Binding-site contacts:
Ligand atom C4 contacts residue ASN65 of chain 1.C at 4.2 Å.
Ligand atom O5 contacts residue TYR387 of chain 1.D at 4.0 Å.
Ligand atom C1 contacts residue ASN65 of chain 1.C at 1.5 Å.
Ligand atom N2 contacts residue ASN65 of chain 1.C at 3.0 Å (h-bond).
Ligand atom C7 contacts residue ASN65 of chain 1.C at 3.4 Å.
Ligand atom N2 contacts residue LEU358 of chain 1.C at 3.9 Å.
Ligand atom C2 contacts residue ASN65 of chain 1.C at 2.4 Å.
Ligand atom C1 contacts residue TYR387 of chain 1.D at 4.0 Å (hydrophobic).
Ligand atom C8 contacts residue LEU358 of chain 1.C at 3.6 Å (hydrophobic).
Ligand atom C6 contacts residue ILE386 of chain 1.D at 4.4 Å (hydrophobic).
Ligand atom O7 contacts residue ASN65 of chain 1.C at 3.4 Å (h-bond).
Ligand atom C2 contacts residue TYR387 of chain 1.D at 4.2 Å (hydrophobic).
Ligand atom C3 contacts residue ASN65 of chain 1.C at 3.8 Å.
Ligand atom O7 contacts residue TYR387 of chain 1.D at 3.4 Å.
Ligand atom C5 contacts residue ASN65 of chain 1.C at 3.6 Å.
Ligand atom O5 contacts residue ASN65 of chain 1.C at 2.3 Å (h-bond).
Ligand atom C7 contacts residue LEU358 of chain 1.C at 4.0 Å (hydrophobic).

A small-molecule ligand and the protein it binds are described below.
Small molecule (SMILES): CC(=O)N[C@H]1[C@H](O[C@H]2[C@H](O)[C@@H](NC(C)=O)CO[C@@H]2CO)O[C@H](CO)[C@@H](O)[C@@H]1O

Sequence of chain 1.C:
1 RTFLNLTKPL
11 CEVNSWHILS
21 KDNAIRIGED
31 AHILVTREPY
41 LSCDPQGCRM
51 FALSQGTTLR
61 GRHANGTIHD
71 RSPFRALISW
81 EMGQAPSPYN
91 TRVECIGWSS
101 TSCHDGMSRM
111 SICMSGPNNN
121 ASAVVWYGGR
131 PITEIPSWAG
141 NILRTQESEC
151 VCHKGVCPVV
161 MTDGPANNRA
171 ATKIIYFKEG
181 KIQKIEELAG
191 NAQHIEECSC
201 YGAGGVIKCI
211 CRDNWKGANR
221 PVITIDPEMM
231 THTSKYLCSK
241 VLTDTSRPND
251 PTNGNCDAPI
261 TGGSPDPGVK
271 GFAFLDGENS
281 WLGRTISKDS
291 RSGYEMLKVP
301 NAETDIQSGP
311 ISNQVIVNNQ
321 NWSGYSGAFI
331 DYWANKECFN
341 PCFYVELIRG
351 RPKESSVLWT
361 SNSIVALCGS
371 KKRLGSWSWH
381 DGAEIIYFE

Sequence of chain 1.D:
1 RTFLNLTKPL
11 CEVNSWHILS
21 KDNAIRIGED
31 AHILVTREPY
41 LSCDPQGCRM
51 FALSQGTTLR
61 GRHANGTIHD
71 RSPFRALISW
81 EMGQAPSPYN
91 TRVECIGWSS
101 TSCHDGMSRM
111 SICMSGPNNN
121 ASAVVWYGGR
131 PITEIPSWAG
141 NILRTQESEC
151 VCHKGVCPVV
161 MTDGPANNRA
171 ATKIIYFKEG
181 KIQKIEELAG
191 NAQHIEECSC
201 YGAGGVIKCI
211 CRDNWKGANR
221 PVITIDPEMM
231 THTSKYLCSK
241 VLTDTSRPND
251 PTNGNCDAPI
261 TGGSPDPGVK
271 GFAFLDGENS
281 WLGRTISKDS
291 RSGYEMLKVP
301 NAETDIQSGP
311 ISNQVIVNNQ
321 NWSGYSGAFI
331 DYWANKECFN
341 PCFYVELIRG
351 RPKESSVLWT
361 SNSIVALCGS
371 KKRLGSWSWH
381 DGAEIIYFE